Sequence of chain 1.A:
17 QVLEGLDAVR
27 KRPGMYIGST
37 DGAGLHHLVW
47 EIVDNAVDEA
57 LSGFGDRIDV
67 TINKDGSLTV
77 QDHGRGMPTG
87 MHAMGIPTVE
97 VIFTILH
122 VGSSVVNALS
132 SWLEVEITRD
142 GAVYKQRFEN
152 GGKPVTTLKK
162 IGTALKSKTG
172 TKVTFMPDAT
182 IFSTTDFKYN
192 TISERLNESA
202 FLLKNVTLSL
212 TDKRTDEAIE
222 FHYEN

Binding-site contacts:
Ligand atom C1 contacts residue ARG81 of chain 1.A at 3.5 Å.
Ligand atom CAH contacts residue ASN51 of chain 1.A at 3.6 Å.
Ligand atom CAI contacts residue ASN51 of chain 1.A at 3.7 Å.
Ligand atom F1 contacts residue ASN51 of chain 1.A at 3.1 Å.
Ligand atom F2 contacts residue ILE48 of chain 1.A at 3.7 Å.
Ligand atom NAL contacts residue GLU55 of chain 1.A at 3.6 Å.
Ligand atom F3 contacts residue PHE99 of chain 1.A at 3.0 Å.
Ligand atom CAJ contacts residue THR172 of chain 1.A at 3.8 Å.
Ligand atom F2 contacts residue SER124 of chain 1.A at 3.6 Å.
Ligand atom NAL contacts residue THR172 of chain 1.A at 3.4 Å (h-bond).
Ligand atom CAO contacts residue MET83 of chain 1.A at 3.4 Å (hydrophobic).
Ligand atom C8 contacts residue ARG81 of chain 1.A at 3.5 Å.
Ligand atom CAJ contacts residue ASP78 of chain 1.A at 3.9 Å.
Ligand atom CAG contacts residue VAL174 of chain 1.A at 3.6 Å (hydrophobic).
Ligand atom CAE contacts residue ASP78 of chain 1.A at 3.1 Å.
Ligand atom CAK contacts residue MET83 of chain 1.A at 3.9 Å (hydrophobic).
Ligand atom NAM contacts residue THR172 of chain 1.A at 3.6 Å.
Ligand atom CAK contacts residue ASP78 of chain 1.A at 3.7 Å.
Ligand atom NAM contacts residue GLU55 of chain 1.A at 2.9 Å.
Ligand atom NAM contacts residue ASP78 of chain 1.A at 3.6 Å.
Ligand atom CAV contacts residue ASN51 of chain 1.A at 3.9 Å.
Ligand atom C6 contacts residue ARG81 of chain 1.A at 3.9 Å.
Ligand atom O2 contacts residue ARG81 of chain 1.A at 3.7 Å.
Ligand atom C4 contacts residue ARG81 of chain 1.A at 3.8 Å.
Ligand atom NAP contacts residue GLU55 of chain 1.A at 3.3 Å.
Ligand atom CAK contacts residue THR172 of chain 1.A at 3.7 Å.
Ligand atom F1 contacts residue SER124 of chain 1.A at 3.6 Å.
Ligand atom C3 contacts residue GLY82 of chain 1.A at 3.6 Å.
Ligand atom CAG contacts residue ASN51 of chain 1.A at 3.7 Å.
Ligand atom O1 contacts residue ARG81 of chain 1.A at 3.8 Å.
Ligand atom C3 contacts residue ARG81 of chain 1.A at 3.6 Å.
Ligand atom F3 contacts residue MET83 of chain 1.A at 3.1 Å.
Ligand atom NAL contacts residue ASP78 of chain 1.A at 2.7 Å (salt-bridge).
Ligand atom C2 contacts residue ARG81 of chain 1.A at 3.3 Å.
Ligand atom CAN contacts residue GLU55 of chain 1.A at 3.4 Å.
Ligand atom CAI contacts residue MET83 of chain 1.A at 3.6 Å (hydrophobic).
Ligand atom CAE contacts residue THR172 of chain 1.A at 3.7 Å.
Ligand atom F2 contacts residue PHE99 of chain 1.A at 3.9 Å.
Ligand atom CAU contacts residue ILE48 of chain 1.A at 3.8 Å (hydrophobic).
Ligand atom CAJ contacts residue ASN51 of chain 1.A at 3.9 Å.

This protein binds this small molecule.
Small molecule (SMILES): Cc1cc(-c2cc(NC(=O)c3ccc(C(=O)O)cc3C)[nH]n2)cc(C(F)(F)F)c1